Binding-site contacts:
Ligand atom C2 contacts residue ASN12 of chain 45.E at 3.3 Å.
Ligand atom C5 contacts residue ASN12 of chain 45.E at 4.1 Å.
Ligand atom O5 contacts residue ASN12 of chain 45.E at 2.7 Å (h-bond).
Ligand atom C7 contacts residue ASN12 of chain 45.E at 3.9 Å.
Ligand atom C1 contacts residue ASN12 of chain 45.E at 2.2 Å.
Ligand atom O7 contacts residue ASN12 of chain 45.E at 3.6 Å.
Ligand atom N2 contacts residue ASN12 of chain 45.E at 3.8 Å.

This protein binds this small molecule.
Small molecule (SMILES): CC(=O)N[C@H]1[C@H](O[C@H]2[C@H](O)[C@@H](NC(C)=O)CO[C@@H]2CO)O[C@H](CO)[C@@H](O)[C@@H]1O

Sequence of chain 45.E:
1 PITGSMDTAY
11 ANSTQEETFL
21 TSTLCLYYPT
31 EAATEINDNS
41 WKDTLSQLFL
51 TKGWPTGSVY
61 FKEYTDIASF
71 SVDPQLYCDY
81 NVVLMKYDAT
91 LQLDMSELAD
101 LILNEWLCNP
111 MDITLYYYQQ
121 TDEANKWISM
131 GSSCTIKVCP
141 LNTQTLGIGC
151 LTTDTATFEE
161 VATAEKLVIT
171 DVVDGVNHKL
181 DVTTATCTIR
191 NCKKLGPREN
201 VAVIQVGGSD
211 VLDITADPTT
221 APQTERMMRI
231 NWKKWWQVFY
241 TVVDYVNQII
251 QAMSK